Sequence of chain 3.C:
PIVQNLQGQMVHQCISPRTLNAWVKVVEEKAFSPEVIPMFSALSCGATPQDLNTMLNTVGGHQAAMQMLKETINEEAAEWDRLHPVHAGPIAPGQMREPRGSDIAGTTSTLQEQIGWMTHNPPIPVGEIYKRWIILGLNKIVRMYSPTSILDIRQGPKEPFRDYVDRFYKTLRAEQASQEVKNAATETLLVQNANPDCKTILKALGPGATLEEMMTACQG

Binding-site contacts:
Ligand atom C19 contacts residue LYS70 of chain 3.C at 3.4 Å.
Ligand atom C29 contacts residue ASN53 of chain 3.C at 3.3 Å.
Ligand atom C39 contacts residue LYS70 of chain 3.C at 3.4 Å.
Ligand atom C08 contacts residue ASN53 of chain 3.C at 3.5 Å.
Ligand atom N42 contacts residue ASN57 of chain 3.C at 2.5 Å (h-bond).
Ligand atom C11 contacts residue THR107 of chain 3.C at 3.5 Å.
Ligand atom O24 contacts residue ASN74 of chain 3.C at 2.9 Å (h-bond).
Ligand atom F58 contacts residue LEU172 of chain 4.C at 3.5 Å.
Ligand atom C43 contacts residue ASN57 of chain 3.C at 3.5 Å.
Ligand atom O61 contacts residue PRO38 of chain 4.C at 3.2 Å.
Ligand atom F17 contacts residue GLN179 of chain 4.C at 3.3 Å.
Ligand atom C54 contacts residue GLN67 of chain 3.C at 3.3 Å.
Ligand atom C35 contacts residue ASN57 of chain 3.C at 3.2 Å.
Ligand atom O23 contacts residue LYS70 of chain 3.C at 2.9 Å (salt-bridge).
Ligand atom N31 contacts residue ASN57 of chain 3.C at 2.9 Å (h-bond).
Ligand atom C04 contacts residue ASN57 of chain 3.C at 3.5 Å.
Ligand atom CL27 contacts residue ILE73 of chain 3.C at 3.5 Å.
Ligand atom O23 contacts residue GLN179 of chain 4.C at 3.2 Å.
Ligand atom C29 contacts residue TYR130 of chain 3.C at 3.3 Å (hydrophobic).
Ligand atom F37 contacts residue MET66 of chain 3.C at 3.1 Å.
Ligand atom C53 contacts residue GLN67 of chain 3.C at 3.2 Å.
Ligand atom C60 contacts residue THR54 of chain 3.C at 3.1 Å.
Ligand atom F40 contacts residue LEU69 of chain 3.C at 3.4 Å.
Ligand atom O44 contacts residue LYS70 of chain 3.C at 3.2 Å (salt-bridge).
Ligand atom F37 contacts residue LEU56 of chain 3.C at 3.3 Å.
Ligand atom C33 contacts residue ASN57 of chain 3.C at 3.3 Å.
Ligand atom C28 contacts residue TYR130 of chain 3.C at 3.2 Å (hydrophobic).
Ligand atom C05 contacts residue ASN57 of chain 3.C at 3.3 Å.
Ligand atom C33 contacts residue ASN53 of chain 3.C at 3.4 Å.
Ligand atom C52 contacts residue GLN63 of chain 3.C at 3.4 Å.
Ligand atom C52 contacts residue MET66 of chain 3.C at 3.5 Å (hydrophobic).
Ligand atom O61 contacts residue ASN57 of chain 3.C at 2.6 Å (h-bond).
Ligand atom F40 contacts residue ILE73 of chain 3.C at 3.3 Å.
Ligand atom C38 contacts residue MET66 of chain 3.C at 3.2 Å (hydrophobic).
Ligand atom N20 contacts residue LYS70 of chain 3.C at 3.5 Å.
Ligand atom F40 contacts residue LYS70 of chain 3.C at 3.1 Å.
Ligand atom C10 contacts residue THR107 of chain 3.C at 3.5 Å.
Ligand atom C32 contacts residue ASN57 of chain 3.C at 3.4 Å.
Ligand atom CL27 contacts residue ASN74 of chain 3.C at 3.0 Å.
Ligand atom F58 contacts residue ARG173 of chain 4.C at 3.2 Å.

A small-molecule ligand and the protein it binds are described below.
Small molecule (SMILES): CC(C)(C#Cc1ccc(-c2ccc(Cl)c3c(NS(C)(=O)=O)nn(CC(F)(F)F)c23)c([C@H](Cc2cc(F)cc(F)c2)NC(=O)Cn2nc(C(F)(F)F)c3c2CCCC3)n1)S(C)(=O)=O

Sequence of chain 4.C:
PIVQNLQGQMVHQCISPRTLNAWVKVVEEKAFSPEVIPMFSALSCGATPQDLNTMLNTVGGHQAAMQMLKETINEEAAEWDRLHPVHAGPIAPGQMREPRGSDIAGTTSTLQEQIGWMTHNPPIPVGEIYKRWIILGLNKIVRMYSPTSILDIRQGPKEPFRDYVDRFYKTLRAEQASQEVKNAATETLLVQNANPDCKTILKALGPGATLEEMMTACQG